Sequence of chain 1.C:
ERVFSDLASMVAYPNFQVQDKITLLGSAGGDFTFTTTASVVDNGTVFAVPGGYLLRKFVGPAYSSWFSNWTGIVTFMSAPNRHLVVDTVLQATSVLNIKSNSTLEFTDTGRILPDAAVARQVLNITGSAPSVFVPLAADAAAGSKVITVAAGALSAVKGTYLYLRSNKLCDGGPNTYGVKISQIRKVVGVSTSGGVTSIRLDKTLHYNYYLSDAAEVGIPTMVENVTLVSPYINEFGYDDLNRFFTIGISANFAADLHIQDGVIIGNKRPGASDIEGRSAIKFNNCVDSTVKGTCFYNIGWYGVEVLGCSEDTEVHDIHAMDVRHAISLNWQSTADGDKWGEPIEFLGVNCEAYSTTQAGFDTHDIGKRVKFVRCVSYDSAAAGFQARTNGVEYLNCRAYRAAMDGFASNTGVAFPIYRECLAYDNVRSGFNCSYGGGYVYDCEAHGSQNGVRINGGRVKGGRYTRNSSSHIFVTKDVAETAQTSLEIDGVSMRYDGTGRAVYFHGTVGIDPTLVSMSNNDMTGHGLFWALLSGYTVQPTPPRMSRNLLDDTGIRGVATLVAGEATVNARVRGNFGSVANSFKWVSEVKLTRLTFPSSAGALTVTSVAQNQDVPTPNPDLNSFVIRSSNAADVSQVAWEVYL

This protein binds this small molecule.
Small molecule (SMILES): C[C@@]1(C(=O)O)O[C@H]2C=C(C(=O)O)OC[C@@H]2O1

Binding-site contacts:
Ligand atom OAW contacts residue ARG495 of chain 1.C at 3.9 Å.
Ligand atom OAE contacts residue LYS397 of chain 1.A at 3.8 Å.
Ligand atom OAW contacts residue 98U2 of chain 1.K at 2.9 Å (h-bond).
Ligand atom OAH contacts residue TYR429 of chain 1.C at 4.0 Å.
Ligand atom CAN contacts residue TYR453 of chain 1.C at 3.8 Å (hydrophobic).
Ligand atom OAE contacts residue ARG398 of chain 1.A at 2.7 Å (salt-bridge).
Ligand atom CBJ contacts residue 98U2 of chain 1.K at 1.4 Å.
Ligand atom CBO contacts residue TYR453 of chain 1.C at 4.3 Å (hydrophobic).
Ligand atom CAZ contacts residue ARG492 of chain 1.C at 4.3 Å.
Ligand atom CBA contacts residue 98U2 of chain 1.K at 3.5 Å.
Ligand atom OAQ contacts residue 98U2 of chain 1.K at 2.3 Å (h-bond).
Ligand atom CAC contacts residue TYR453 of chain 1.C at 4.1 Å (hydrophobic).
Ligand atom CAY contacts residue 98U2 of chain 1.K at 4.0 Å.
Ligand atom CAC contacts residue THR494 of chain 1.C at 4.4 Å.
Ligand atom CAY contacts residue TYR429 of chain 1.C at 4.4 Å (hydrophobic).
Ligand atom OAH contacts residue ARG398 of chain 1.A at 3.0 Å (salt-bridge).
Ligand atom OAE contacts residue 98U2 of chain 1.K at 3.4 Å.
Ligand atom CBN contacts residue TYR453 of chain 1.C at 4.0 Å (hydrophobic).
Ligand atom CAN contacts residue 98U2 of chain 1.K at 4.1 Å.
Ligand atom OAF contacts residue ARG492 of chain 1.C at 3.3 Å (salt-bridge).
Ligand atom OAV contacts residue TYR453 of chain 1.C at 3.4 Å.
Ligand atom CBO contacts residue 98U2 of chain 1.K at 4.3 Å.
Ligand atom CAC contacts residue ARG492 of chain 1.C at 4.3 Å.
Ligand atom CBD contacts residue TYR453 of chain 1.C at 3.9 Å (hydrophobic).
Ligand atom CBN contacts residue 98U2 of chain 1.K at 2.4 Å.
Ligand atom CBN contacts residue ARG495 of chain 1.C at 4.3 Å.
Ligand atom CAY contacts residue ARG398 of chain 1.A at 3.6 Å.
Ligand atom CAC contacts residue HIS475 of chain 1.C at 3.4 Å.
Ligand atom CBD contacts residue 98U2 of chain 1.K at 3.7 Å.

Sequence of chain 1.A:
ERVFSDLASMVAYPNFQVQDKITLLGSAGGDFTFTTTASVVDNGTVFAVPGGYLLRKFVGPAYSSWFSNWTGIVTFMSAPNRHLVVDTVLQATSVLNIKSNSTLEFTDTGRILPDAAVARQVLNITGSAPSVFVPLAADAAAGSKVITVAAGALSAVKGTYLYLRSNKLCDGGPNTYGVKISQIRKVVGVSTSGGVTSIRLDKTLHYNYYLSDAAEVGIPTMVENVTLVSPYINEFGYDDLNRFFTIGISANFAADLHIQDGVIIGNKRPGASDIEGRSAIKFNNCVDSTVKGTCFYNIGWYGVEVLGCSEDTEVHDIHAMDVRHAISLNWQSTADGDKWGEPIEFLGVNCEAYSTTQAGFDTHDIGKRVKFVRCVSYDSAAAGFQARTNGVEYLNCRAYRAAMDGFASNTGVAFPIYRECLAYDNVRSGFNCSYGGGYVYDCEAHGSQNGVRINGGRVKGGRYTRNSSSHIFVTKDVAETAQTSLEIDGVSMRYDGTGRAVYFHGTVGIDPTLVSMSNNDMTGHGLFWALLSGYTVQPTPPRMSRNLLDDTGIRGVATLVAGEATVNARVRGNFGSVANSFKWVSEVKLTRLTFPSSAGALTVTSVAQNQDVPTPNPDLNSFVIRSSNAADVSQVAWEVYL